Binding-site contacts:
Ligand atom O5 contacts residue GLY143 of chain 2.A at 2.8 Å (h-bond).
Ligand atom C24 contacts residue GLU166 of chain 2.A at 3.6 Å.
Ligand atom C25 contacts residue TYR54 of chain 2.A at 3.6 Å (hydrophobic).
Ligand atom O5 contacts residue SER144 of chain 2.A at 3.1 Å (h-bond).
Ligand atom C1 contacts residue GLY143 of chain 2.A at 3.6 Å.
Ligand atom N2 contacts residue CYS145 of chain 2.A at 3.5 Å (h-bond).
Ligand atom C28 contacts residue GLN192 of chain 2.A at 3.6 Å.
Ligand atom O29 contacts residue GLN189 of chain 2.A at 3.6 Å.
Ligand atom O33 contacts residue GLU166 of chain 2.A at 2.9 Å (salt-bridge).
Ligand atom O9 contacts residue HIS41 of chain 2.A at 2.6 Å (h-bond).
Ligand atom C17 contacts residue CYS145 of chain 2.A at 2.8 Å (hydrophobic).
Ligand atom O26 contacts residue HIS163 of chain 2.A at 2.7 Å (h-bond).
Ligand atom C25 contacts residue ASP187 of chain 2.A at 3.5 Å.
Ligand atom N10 contacts residue GLU166 of chain 2.A at 2.9 Å (salt-bridge).
Ligand atom O26 contacts residue PHE140 of chain 2.A at 3.6 Å.
Ligand atom O5 contacts residue CYS145 of chain 2.A at 2.9 Å (h-bond).
Ligand atom C23 contacts residue MET165 of chain 2.A at 3.4 Å (hydrophobic).
Ligand atom C29 contacts residue THR190 of chain 2.A at 3.5 Å.
Ligand atom C14 contacts residue HIS164 of chain 2.A at 3.5 Å.
Ligand atom C9 contacts residue GLU166 of chain 2.A at 3.5 Å.
Ligand atom N16 contacts residue CYS145 of chain 2.A at 3.3 Å (h-bond).
Ligand atom C8 contacts residue CYS145 of chain 2.A at 1.8 Å (hydrophobic).
Ligand atom C15 contacts residue HIS164 of chain 2.A at 3.7 Å.
Ligand atom N2 contacts residue GLY143 of chain 2.A at 3.7 Å.
Ligand atom C13 contacts residue GLN189 of chain 2.A at 3.6 Å.
Ligand atom N23 contacts residue GLU166 of chain 2.A at 3.2 Å (salt-bridge).
Ligand atom C27 contacts residue THR190 of chain 2.A at 3.2 Å.
Ligand atom N23 contacts residue PHE140 of chain 2.A at 3.4 Å (h-bond).
Ligand atom N16 contacts residue HIS164 of chain 2.A at 2.9 Å (h-bond).
Ligand atom C27 contacts residue GLN192 of chain 2.A at 3.5 Å.
Ligand atom C21 contacts residue ASN142 of chain 2.A at 3.5 Å.
Ligand atom N8 contacts residue GLU166 of chain 2.A at 3.0 Å (salt-bridge).
Ligand atom O9 contacts residue CYS145 of chain 2.A at 2.7 Å (h-bond).
Ligand atom O33 contacts residue MET165 of chain 2.A at 3.3 Å.
Ligand atom C23 contacts residue ARG188 of chain 2.A at 3.5 Å.
Ligand atom C8 contacts residue HIS41 of chain 2.A at 3.6 Å.
Ligand atom C1 contacts residue CYS145 of chain 2.A at 2.5 Å (hydrophobic).
Ligand atom O26 contacts residue GLU166 of chain 2.A at 3.5 Å.
Ligand atom C19 contacts residue CYS145 of chain 2.A at 3.2 Å (hydrophobic).
Ligand atom C28 contacts residue LEU167 of chain 2.A at 3.6 Å (hydrophobic).

Sequence of chain 2.A:
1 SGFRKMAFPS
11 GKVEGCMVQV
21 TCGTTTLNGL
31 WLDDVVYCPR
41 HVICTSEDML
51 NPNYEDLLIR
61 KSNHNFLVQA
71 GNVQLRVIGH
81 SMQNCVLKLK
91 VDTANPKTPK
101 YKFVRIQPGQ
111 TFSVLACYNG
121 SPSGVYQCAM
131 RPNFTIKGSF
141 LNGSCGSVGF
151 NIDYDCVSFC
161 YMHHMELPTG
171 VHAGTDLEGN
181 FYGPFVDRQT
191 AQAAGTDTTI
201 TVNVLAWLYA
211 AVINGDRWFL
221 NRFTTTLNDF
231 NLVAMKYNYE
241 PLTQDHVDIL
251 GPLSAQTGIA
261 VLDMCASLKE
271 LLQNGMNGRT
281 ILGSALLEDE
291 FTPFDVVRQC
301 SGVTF

This protein binds this small molecule.
Small molecule (SMILES): CC(C)(C)NC(=O)N[C@H](C(=O)N1C[C@H]2[C@@H]([C@H]1C(=O)N[C@@H](C[C@@H]1CCNC1=O)[C@@H](O)C(N)=O)C2(C)C)C(C)(C)C